This small molecule binds to this protein.
Small molecule (SMILES): CC(=O)N[C@H]1[C@H](O[C@H]2[C@H](O[C@@H]3O[C@@H](C)[C@@H](O)[C@@H](O)[C@@H]3O)[C@@H](NC(C)=O)CO[C@@H]2CO)O[C@H](CO)[C@@H](O[C@@H]2O[C@H](CO[C@H]3O[C@H](CO)[C@@H](O)[C@H](O)[C@@H]3O)[C@@H](O)[C@H](O[C@H]3O[C@H](CO)[C@@H](O)[C@H](O)[C@@H]3O)[C@@H]2O[C@@H]2OC[C@@H](O)[C@H](O)[C@H]2O)[C@@H]1O

Binding-site contacts:
Ligand atom C3 contacts residue ASN292 of chain 1.A at 3.8 Å.
Ligand atom O7 contacts residue THR294 of chain 1.A at 3.5 Å (h-bond).
Ligand atom C4 contacts residue ASN292 of chain 1.A at 4.2 Å.
Ligand atom C6 contacts residue GLN297 of chain 1.A at 3.3 Å.
Ligand atom C3 contacts residue GLN297 of chain 1.A at 3.4 Å.
Ligand atom O6 contacts residue ILE300 of chain 1.A at 3.8 Å.
Ligand atom C6 contacts residue ILE300 of chain 1.A at 3.6 Å (hydrophobic).
Ligand atom C1 contacts residue THR294 of chain 1.A at 3.6 Å.
Ligand atom O5 contacts residue THR294 of chain 1.A at 3.5 Å.
Ligand atom O5 contacts residue ASN292 of chain 1.A at 2.3 Å (h-bond).
Ligand atom C2 contacts residue ASN292 of chain 1.A at 2.4 Å.
Ligand atom N2 contacts residue THR294 of chain 1.A at 4.4 Å.
Ligand atom C6 contacts residue THR294 of chain 1.A at 4.3 Å.
Ligand atom C2 contacts residue GLN297 of chain 1.A at 4.2 Å.
Ligand atom C5 contacts residue THR294 of chain 1.A at 4.4 Å.
Ligand atom O3 contacts residue GLN297 of chain 1.A at 2.9 Å (h-bond).
Ligand atom O6 contacts residue ILE300 of chain 1.A at 4.0 Å.
Ligand atom C5 contacts residue ASN292 of chain 1.A at 3.6 Å.
Ligand atom O2 contacts residue GLN297 of chain 1.A at 3.7 Å.
Ligand atom C7 contacts residue ASN292 of chain 1.A at 3.3 Å.
Ligand atom O7 contacts residue ASN292 of chain 1.A at 3.6 Å (h-bond).
Ligand atom O6 contacts residue GLN297 of chain 1.A at 2.6 Å (h-bond).
Ligand atom C7 contacts residue THR294 of chain 1.A at 4.2 Å.
Ligand atom C1 contacts residue ASN292 of chain 1.A at 1.4 Å.
Ligand atom C2 contacts residue THR294 of chain 1.A at 3.6 Å.
Ligand atom N2 contacts residue ASN292 of chain 1.A at 2.9 Å (h-bond).
Ligand atom O6 contacts residue GLN297 of chain 1.A at 3.2 Å (h-bond).
Ligand atom C8 contacts residue ASN292 of chain 1.A at 4.2 Å.
Ligand atom O7 contacts residue TYR295 of chain 1.A at 4.4 Å.
Ligand atom C6 contacts residue GLN297 of chain 1.A at 4.0 Å.

Sequence of chain 1.A:
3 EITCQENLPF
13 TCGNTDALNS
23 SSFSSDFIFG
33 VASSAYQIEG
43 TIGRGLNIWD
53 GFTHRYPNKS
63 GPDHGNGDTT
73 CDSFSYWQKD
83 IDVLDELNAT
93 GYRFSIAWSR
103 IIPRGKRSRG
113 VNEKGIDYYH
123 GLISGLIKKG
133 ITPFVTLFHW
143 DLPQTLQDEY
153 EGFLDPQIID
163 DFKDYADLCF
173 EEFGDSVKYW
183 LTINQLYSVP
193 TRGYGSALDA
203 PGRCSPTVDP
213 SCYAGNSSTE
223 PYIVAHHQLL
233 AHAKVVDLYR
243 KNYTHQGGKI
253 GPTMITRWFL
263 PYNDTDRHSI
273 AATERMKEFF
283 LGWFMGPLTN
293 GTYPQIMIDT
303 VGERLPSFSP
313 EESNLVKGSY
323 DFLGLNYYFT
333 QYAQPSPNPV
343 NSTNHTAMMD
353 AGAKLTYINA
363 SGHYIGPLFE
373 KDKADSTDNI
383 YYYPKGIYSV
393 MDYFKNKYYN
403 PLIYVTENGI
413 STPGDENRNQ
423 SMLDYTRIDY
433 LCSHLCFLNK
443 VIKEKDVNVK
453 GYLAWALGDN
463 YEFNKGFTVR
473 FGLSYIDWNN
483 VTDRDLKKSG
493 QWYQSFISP